Binding-site contacts:
Ligand atom C8 contacts residue LEU222 of chain 1.B at 4.0 Å (hydrophobic).
Ligand atom C8 contacts residue ALA128 of chain 1.B at 4.1 Å (hydrophobic).
Ligand atom C1 contacts residue GLU129 of chain 1.B at 3.5 Å.
Ligand atom C7 contacts residue ALA128 of chain 1.B at 3.7 Å (hydrophobic).
Ligand atom C6 contacts residue ALA128 of chain 1.B at 4.4 Å (hydrophobic).
Ligand atom O1 contacts residue CYS132 of chain 1.B at 3.9 Å.
Ligand atom C10 contacts residue CYS132 of chain 1.B at 3.6 Å (hydrophobic).
Ligand atom C2 contacts residue GLU129 of chain 1.B at 3.9 Å.
Ligand atom C9 contacts residue ASN225 of chain 1.B at 3.2 Å.
Ligand atom C9 contacts residue ALA128 of chain 1.B at 4.5 Å (hydrophobic).
Ligand atom C9 contacts residue CYS132 of chain 1.B at 3.8 Å (hydrophobic).
Ligand atom C4 contacts residue GLU129 of chain 1.B at 3.7 Å.
Ligand atom C11 contacts residue CYS132 of chain 1.B at 4.5 Å (hydrophobic).
Ligand atom N2 contacts residue GLU129 of chain 1.B at 4.2 Å.
Ligand atom C9 contacts residue LEU222 of chain 1.B at 3.9 Å (hydrophobic).
Ligand atom C6 contacts residue GLU129 of chain 1.B at 4.2 Å.
Ligand atom C11 contacts residue GLU129 of chain 1.B at 4.1 Å.
Ligand atom C3 contacts residue GLU129 of chain 1.B at 4.0 Å.
Ligand atom C8 contacts residue ASN225 of chain 1.B at 4.1 Å.
Ligand atom C11 contacts residue ASN225 of chain 1.B at 4.3 Å.
Ligand atom N2 contacts residue GLY125 of chain 1.B at 4.5 Å.
Ligand atom N1 contacts residue GLU129 of chain 1.B at 3.9 Å.
Ligand atom C10 contacts residue ASN225 of chain 1.B at 3.4 Å.
Ligand atom C5 contacts residue GLY125 of chain 1.B at 3.8 Å.

Sequence of chain 1.B:
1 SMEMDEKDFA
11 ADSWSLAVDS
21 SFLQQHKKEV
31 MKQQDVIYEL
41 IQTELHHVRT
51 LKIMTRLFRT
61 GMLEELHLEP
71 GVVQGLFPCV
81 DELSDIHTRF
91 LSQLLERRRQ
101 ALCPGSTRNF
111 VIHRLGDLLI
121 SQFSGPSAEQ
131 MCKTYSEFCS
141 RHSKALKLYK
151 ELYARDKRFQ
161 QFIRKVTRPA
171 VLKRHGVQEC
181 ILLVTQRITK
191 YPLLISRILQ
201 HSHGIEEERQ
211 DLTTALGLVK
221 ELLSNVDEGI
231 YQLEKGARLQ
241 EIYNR

A protein and the small-molecule ligand that binds it are described below.
Small molecule (SMILES): CNC(=O)c1cn(C)c2ccccc12